Binding-site contacts:
Ligand atom O5 contacts residue ASN587 of chain 1.A at 2.5 Å (h-bond).
Ligand atom C5 contacts residue ASN587 of chain 1.A at 3.8 Å.
Ligand atom C4 contacts residue ASN587 of chain 1.A at 4.2 Å.
Ligand atom C3 contacts residue ASN587 of chain 1.A at 3.8 Å.
Ligand atom C8 contacts residue ASN587 of chain 1.A at 4.4 Å.
Ligand atom C6 contacts residue ASN587 of chain 1.A at 4.4 Å.
Ligand atom O5 contacts residue SER586 of chain 1.A at 4.2 Å.
Ligand atom C1 contacts residue ASN587 of chain 1.A at 1.5 Å.
Ligand atom O7 contacts residue ASN587 of chain 1.A at 3.3 Å (h-bond).
Ligand atom C2 contacts residue ASN587 of chain 1.A at 2.4 Å.
Ligand atom N2 contacts residue ASN587 of chain 1.A at 2.9 Å (h-bond).
Ligand atom C7 contacts residue ASN587 of chain 1.A at 3.3 Å.

A small-molecule ligand and the protein it binds are described below.
Small molecule (SMILES): CC(=O)N[C@@H]1[C@@H](O)[C@H](O)[C@@H](CO)O[C@H]1O

Sequence of chain 1.A:
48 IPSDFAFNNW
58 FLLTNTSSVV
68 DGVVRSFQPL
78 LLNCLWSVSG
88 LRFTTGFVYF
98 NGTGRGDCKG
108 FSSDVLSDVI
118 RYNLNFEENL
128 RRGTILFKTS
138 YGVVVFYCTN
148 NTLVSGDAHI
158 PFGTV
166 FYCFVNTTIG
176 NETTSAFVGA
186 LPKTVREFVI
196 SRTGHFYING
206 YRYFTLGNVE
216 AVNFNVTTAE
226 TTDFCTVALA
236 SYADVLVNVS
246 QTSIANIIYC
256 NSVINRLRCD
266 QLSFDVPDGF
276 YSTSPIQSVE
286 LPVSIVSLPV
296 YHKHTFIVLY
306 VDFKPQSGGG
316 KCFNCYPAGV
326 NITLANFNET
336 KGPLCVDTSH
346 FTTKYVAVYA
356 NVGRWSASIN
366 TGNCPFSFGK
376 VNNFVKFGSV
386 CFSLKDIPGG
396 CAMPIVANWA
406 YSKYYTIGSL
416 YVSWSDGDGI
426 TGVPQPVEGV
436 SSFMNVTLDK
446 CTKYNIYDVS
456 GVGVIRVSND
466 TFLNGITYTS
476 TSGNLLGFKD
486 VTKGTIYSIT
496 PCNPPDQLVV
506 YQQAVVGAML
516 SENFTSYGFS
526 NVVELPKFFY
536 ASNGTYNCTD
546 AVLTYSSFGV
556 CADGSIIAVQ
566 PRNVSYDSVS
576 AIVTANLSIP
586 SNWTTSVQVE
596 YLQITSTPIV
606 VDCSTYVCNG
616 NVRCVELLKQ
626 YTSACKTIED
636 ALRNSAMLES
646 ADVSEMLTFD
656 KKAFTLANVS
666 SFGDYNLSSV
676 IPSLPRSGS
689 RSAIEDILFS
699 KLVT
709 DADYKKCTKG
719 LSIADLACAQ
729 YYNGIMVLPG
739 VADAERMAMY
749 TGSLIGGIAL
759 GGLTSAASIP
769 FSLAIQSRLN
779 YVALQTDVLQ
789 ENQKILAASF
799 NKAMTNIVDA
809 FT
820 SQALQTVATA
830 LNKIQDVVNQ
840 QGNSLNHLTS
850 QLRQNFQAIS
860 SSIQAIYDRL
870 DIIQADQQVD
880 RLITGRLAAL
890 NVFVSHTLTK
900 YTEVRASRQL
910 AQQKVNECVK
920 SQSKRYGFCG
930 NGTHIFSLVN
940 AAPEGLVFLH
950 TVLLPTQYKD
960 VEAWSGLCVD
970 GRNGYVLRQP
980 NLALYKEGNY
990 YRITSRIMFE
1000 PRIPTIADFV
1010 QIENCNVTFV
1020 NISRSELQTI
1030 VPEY